Binding-site contacts:
Ligand atom C31 contacts residue MET195 of chain 19.A at 3.5 Å (hydrophobic).
Ligand atom CL2 contacts residue TYR147 of chain 19.A at 3.4 Å.
Ligand atom C5A contacts residue ILE220 of chain 19.A at 3.9 Å (hydrophobic).
Ligand atom C2C contacts residue MET217 of chain 19.A at 3.7 Å (hydrophobic).
Ligand atom C1C contacts residue LEU103 of chain 19.A at 4.1 Å (hydrophobic).
Ligand atom O1A contacts residue TYR147 of chain 19.A at 4.0 Å.
Ligand atom C5B contacts residue ILE125 of chain 19.A at 3.9 Å (hydrophobic).
Ligand atom C3 contacts residue LEU103 of chain 19.A at 4.1 Å (hydrophobic).
Ligand atom CL1 contacts residue ILE125 of chain 19.A at 3.5 Å.
Ligand atom C6B contacts residue ILE184 of chain 19.A at 4.1 Å (hydrophobic).
Ligand atom C4 contacts residue LEU103 of chain 19.A at 3.4 Å (hydrophobic).
Ligand atom C5B contacts residue TYR147 of chain 19.A at 3.9 Å (hydrophobic).
Ligand atom C5A contacts residue TYR145 of chain 19.A at 3.8 Å (hydrophobic).
Ligand atom C6B contacts residue ILE125 of chain 19.A at 3.6 Å (hydrophobic).
Ligand atom C2A contacts residue PHE182 of chain 19.A at 4.2 Å (hydrophobic).
Ligand atom C5A contacts residue TYR147 of chain 19.A at 4.1 Å (hydrophobic).
Ligand atom C2A contacts residue ILE220 of chain 19.A at 3.8 Å (hydrophobic).
Ligand atom C2B contacts residue ILE125 of chain 19.A at 3.1 Å (hydrophobic).
Ligand atom C3B contacts residue ILE125 of chain 19.A at 3.5 Å (hydrophobic).
Ligand atom N3A contacts residue PHE182 of chain 19.A at 4.0 Å.
Ligand atom C4B contacts residue ILE125 of chain 19.A at 3.9 Å (hydrophobic).
Ligand atom N2 contacts residue ASN215 of chain 19.A at 3.7 Å.
Ligand atom O1A contacts residue ILE220 of chain 19.A at 3.6 Å.
Ligand atom N3A contacts residue LEU127 of chain 19.A at 4.1 Å.
Ligand atom CL1 contacts residue ILE239 of chain 19.A at 3.8 Å.
Ligand atom C5A contacts residue MET146 of chain 19.A at 3.7 Å (hydrophobic).
Ligand atom C5 contacts residue LEU103 of chain 19.A at 3.8 Å (hydrophobic).
Ligand atom C4A contacts residue ILE220 of chain 19.A at 4.1 Å (hydrophobic).
Ligand atom C4A contacts residue TYR145 of chain 19.A at 3.3 Å (hydrophobic).
Ligand atom O1B contacts residue ILE125 of chain 19.A at 3.5 Å.
Ligand atom N2 contacts residue THR102 of chain 19.A at 4.2 Å.
Ligand atom C3B contacts residue ILE220 of chain 19.A at 4.2 Å (hydrophobic).
Ligand atom C4C contacts residue MET217 of chain 19.A at 4.2 Å (hydrophobic).
Ligand atom CL2 contacts residue LEU187 of chain 19.A at 3.9 Å.
Ligand atom C4B contacts residue ILE220 of chain 19.A at 4.0 Å (hydrophobic).
Ligand atom C31 contacts residue GLN104 of chain 19.A at 3.6 Å.
Ligand atom O1 contacts residue MET217 of chain 19.A at 4.2 Å.
Ligand atom C1B contacts residue ILE125 of chain 19.A at 3.1 Å (hydrophobic).
Ligand atom CL2 contacts residue ILE184 of chain 19.A at 3.9 Å.
Ligand atom C4A contacts residue LEU127 of chain 19.A at 4.0 Å (hydrophobic).

A small-molecule ligand and the protein it binds are described below.
Small molecule (SMILES): Cc1cc(CCCCCOc2c(Cl)cc(C3=NCCO3)cc2Cl)on1

Sequence of chain 19.A:
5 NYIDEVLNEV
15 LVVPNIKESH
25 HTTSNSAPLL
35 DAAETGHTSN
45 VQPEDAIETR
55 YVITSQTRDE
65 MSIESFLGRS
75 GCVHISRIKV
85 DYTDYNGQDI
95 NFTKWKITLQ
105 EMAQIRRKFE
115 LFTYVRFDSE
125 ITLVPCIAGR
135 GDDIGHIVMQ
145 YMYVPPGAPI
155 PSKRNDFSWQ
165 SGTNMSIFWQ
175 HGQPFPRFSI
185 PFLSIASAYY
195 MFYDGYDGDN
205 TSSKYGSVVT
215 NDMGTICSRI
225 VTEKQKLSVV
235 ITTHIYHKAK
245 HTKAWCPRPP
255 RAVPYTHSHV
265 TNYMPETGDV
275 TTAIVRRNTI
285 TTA